Binding-site contacts:
Ligand atom O1 contacts residue SER90 of chain 1.A at 3.4 Å.
Ligand atom O1 contacts residue PRO91 of chain 1.A at 3.9 Å.
Ligand atom C7 contacts residue SER50 of chain 1.A at 4.3 Å.
Ligand atom C4 contacts residue VAL136 of chain 1.A at 4.3 Å (hydrophobic).
Ligand atom C14 contacts residue ILE86 of chain 1.A at 4.3 Å (hydrophobic).
Ligand atom C1 contacts residue VAL136 of chain 1.A at 4.2 Å (hydrophobic).
Ligand atom C4 contacts residue VAL134 of chain 1.A at 4.4 Å (hydrophobic).
Ligand atom C10 contacts residue ILE86 of chain 1.A at 3.9 Å (hydrophobic).
Ligand atom C2 contacts residue VAL136 of chain 1.A at 3.9 Å (hydrophobic).
Ligand atom C8 contacts residue SER50 of chain 1.A at 3.5 Å.
Ligand atom C3 contacts residue ARG141 of chain 1.A at 3.9 Å.
Ligand atom C7 contacts residue VAL136 of chain 1.A at 4.3 Å (hydrophobic).
Ligand atom C4 contacts residue SER50 of chain 1.A at 4.1 Å.
Ligand atom C5 contacts residue SER50 of chain 1.A at 3.5 Å.
Ligand atom O2 contacts residue ILE86 of chain 1.A at 3.6 Å.
Ligand atom N1 contacts residue ILE86 of chain 1.A at 4.2 Å.
Ligand atom C13 contacts residue ILE86 of chain 1.A at 3.9 Å (hydrophobic).
Ligand atom C4 contacts residue LEU52 of chain 1.A at 4.3 Å (hydrophobic).
Ligand atom C6 contacts residue SER50 of chain 1.A at 3.5 Å.
Ligand atom C13 contacts residue SER90 of chain 1.A at 4.4 Å.
Ligand atom O1 contacts residue ILE86 of chain 1.A at 3.9 Å.
Ligand atom C3 contacts residue VAL136 of chain 1.A at 3.9 Å (hydrophobic).
Ligand atom O1 contacts residue SER50 of chain 1.A at 2.7 Å (h-bond).
Ligand atom C9 contacts residue ILE86 of chain 1.A at 4.5 Å (hydrophobic).
Ligand atom C8 contacts residue ILE86 of chain 1.A at 4.2 Å (hydrophobic).
Ligand atom C3 contacts residue VAL134 of chain 1.A at 4.3 Å (hydrophobic).
Ligand atom C5 contacts residue LEU52 of chain 1.A at 4.0 Å (hydrophobic).
Ligand atom C2 contacts residue ARG141 of chain 1.A at 4.0 Å.
Ligand atom C1 contacts residue ARG141 of chain 1.A at 3.4 Å.

Sequence of chain 1.A:
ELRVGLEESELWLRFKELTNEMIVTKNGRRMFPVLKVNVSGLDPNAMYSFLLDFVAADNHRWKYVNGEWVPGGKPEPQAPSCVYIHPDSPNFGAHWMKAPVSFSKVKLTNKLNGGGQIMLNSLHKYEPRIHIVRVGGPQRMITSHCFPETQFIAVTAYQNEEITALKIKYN

The protein below binds the small molecule below.
Small molecule (SMILES): Cc1cccc(C(=O)N2CCC(C(N)=O)CC2)c1